Binding-site contacts:
Ligand atom C7 contacts residue ASN333 of chain 1.B at 3.5 Å.
Ligand atom C2 contacts residue ASN333 of chain 1.B at 2.5 Å.
Ligand atom C1 contacts residue GLN332 of chain 1.B at 4.1 Å.
Ligand atom C1 contacts residue ASN333 of chain 1.B at 1.4 Å.
Ligand atom O5 contacts residue ASN333 of chain 1.B at 2.3 Å (h-bond).
Ligand atom O5 contacts residue GLN332 of chain 1.B at 3.6 Å (h-bond).
Ligand atom C8 contacts residue ASN333 of chain 1.B at 4.0 Å.
Ligand atom N2 contacts residue ASN333 of chain 1.B at 3.0 Å (h-bond).
Ligand atom C5 contacts residue GLN332 of chain 1.B at 3.5 Å.
Ligand atom C4 contacts residue ASN333 of chain 1.B at 4.2 Å.
Ligand atom C6 contacts residue GLN332 of chain 1.B at 3.7 Å.
Ligand atom O7 contacts residue ASN333 of chain 1.B at 4.0 Å.
Ligand atom C5 contacts residue ASN333 of chain 1.B at 3.6 Å.
Ligand atom C3 contacts residue ASN333 of chain 1.B at 3.8 Å.

This protein binds this small molecule.
Small molecule (SMILES): CC(=O)N[C@@H]1[C@@H](O)[C@H](O)[C@@H](CO)O[C@H]1O

Sequence of chain 1.B:
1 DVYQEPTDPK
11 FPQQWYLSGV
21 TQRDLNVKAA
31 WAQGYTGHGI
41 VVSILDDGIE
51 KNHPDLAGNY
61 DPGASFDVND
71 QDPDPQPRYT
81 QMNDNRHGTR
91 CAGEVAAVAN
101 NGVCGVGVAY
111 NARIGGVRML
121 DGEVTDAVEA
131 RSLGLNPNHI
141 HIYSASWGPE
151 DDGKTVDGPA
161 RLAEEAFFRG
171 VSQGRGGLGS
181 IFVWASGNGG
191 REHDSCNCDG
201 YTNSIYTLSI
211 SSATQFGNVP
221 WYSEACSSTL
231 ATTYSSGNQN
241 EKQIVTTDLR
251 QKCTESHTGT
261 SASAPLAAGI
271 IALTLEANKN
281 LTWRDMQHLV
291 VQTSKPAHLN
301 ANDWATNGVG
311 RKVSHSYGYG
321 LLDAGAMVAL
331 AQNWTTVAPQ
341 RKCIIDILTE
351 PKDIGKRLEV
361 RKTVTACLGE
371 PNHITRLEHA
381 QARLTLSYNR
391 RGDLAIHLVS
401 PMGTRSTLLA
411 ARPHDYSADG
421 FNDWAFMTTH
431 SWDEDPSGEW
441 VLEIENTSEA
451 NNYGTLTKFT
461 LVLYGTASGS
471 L